Sequence of chain 1.A:
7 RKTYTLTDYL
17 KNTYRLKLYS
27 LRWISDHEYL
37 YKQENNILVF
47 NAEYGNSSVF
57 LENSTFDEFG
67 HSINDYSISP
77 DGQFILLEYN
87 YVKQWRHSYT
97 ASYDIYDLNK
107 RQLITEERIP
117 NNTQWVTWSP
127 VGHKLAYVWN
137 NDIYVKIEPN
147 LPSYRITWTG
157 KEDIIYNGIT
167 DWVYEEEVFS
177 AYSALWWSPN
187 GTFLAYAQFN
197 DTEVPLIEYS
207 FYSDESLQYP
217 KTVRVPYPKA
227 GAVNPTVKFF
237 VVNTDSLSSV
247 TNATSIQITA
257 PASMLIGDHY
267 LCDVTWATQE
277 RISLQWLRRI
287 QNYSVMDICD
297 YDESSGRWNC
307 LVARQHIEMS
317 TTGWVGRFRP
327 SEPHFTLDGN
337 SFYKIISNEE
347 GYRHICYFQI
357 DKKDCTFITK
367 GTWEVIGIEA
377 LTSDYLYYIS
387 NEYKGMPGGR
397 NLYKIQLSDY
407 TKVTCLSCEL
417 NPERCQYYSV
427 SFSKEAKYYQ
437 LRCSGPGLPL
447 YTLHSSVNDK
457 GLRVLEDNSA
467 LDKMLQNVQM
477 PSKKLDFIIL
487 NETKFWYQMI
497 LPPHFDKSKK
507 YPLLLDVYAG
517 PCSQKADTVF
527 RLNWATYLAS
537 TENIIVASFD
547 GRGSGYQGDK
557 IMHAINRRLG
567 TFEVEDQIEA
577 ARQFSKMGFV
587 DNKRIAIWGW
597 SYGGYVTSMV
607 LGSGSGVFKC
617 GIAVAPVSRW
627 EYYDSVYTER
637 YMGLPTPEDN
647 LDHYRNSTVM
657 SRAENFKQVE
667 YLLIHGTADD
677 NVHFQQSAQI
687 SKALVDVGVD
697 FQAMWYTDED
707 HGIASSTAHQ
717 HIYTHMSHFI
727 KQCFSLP

A protein and the small-molecule ligand that binds it are described below.
Small molecule (SMILES): CC(=O)N[C@H]1[C@H](O[C@H]2[C@H](O)[C@@H](NC(C)=O)CO[C@@H]2CO)O[C@H](CO)[C@@H](O)[C@@H]1O

Binding-site contacts:
Ligand atom C7 contacts residue TRP154 of chain 1.A at 4.1 Å (hydrophobic).
Ligand atom C8 contacts residue TRP154 of chain 1.A at 3.7 Å (hydrophobic).
Ligand atom C6 contacts residue ASN248 of chain 1.A at 4.4 Å.
Ligand atom C2 contacts residue ASN248 of chain 1.A at 2.8 Å.
Ligand atom C1 contacts residue ASN248 of chain 1.A at 1.5 Å.
Ligand atom C5 contacts residue ASN248 of chain 1.A at 3.4 Å.
Ligand atom C6 contacts residue TRP154 of chain 1.A at 3.7 Å (hydrophobic).
Ligand atom O5 contacts residue TRP154 of chain 1.A at 3.6 Å.
Ligand atom C1 contacts residue TRP154 of chain 1.A at 3.8 Å (hydrophobic).
Ligand atom O7 contacts residue TRP154 of chain 1.A at 4.3 Å.
Ligand atom C5 contacts residue TRP154 of chain 1.A at 3.6 Å (hydrophobic).
Ligand atom O7 contacts residue ASN248 of chain 1.A at 3.2 Å (h-bond).
Ligand atom N2 contacts residue ASN248 of chain 1.A at 3.6 Å (h-bond).
Ligand atom O5 contacts residue ASN248 of chain 1.A at 2.0 Å (h-bond).
Ligand atom C3 contacts residue ASN248 of chain 1.A at 4.0 Å.
Ligand atom C7 contacts residue ASN248 of chain 1.A at 3.8 Å.
Ligand atom O6 contacts residue ASN248 of chain 1.A at 4.5 Å.
Ligand atom C4 contacts residue ASN248 of chain 1.A at 4.2 Å.
Ligand atom C8 contacts residue ARG151 of chain 1.A at 4.4 Å.